A protein and the small-molecule ligand that binds it are described below.
Small molecule (SMILES): CC(=O)N[C@@H]1[C@@H](O)[C@H](O)[C@@H](CO)O[C@H]1O

Sequence of chain 25.B:
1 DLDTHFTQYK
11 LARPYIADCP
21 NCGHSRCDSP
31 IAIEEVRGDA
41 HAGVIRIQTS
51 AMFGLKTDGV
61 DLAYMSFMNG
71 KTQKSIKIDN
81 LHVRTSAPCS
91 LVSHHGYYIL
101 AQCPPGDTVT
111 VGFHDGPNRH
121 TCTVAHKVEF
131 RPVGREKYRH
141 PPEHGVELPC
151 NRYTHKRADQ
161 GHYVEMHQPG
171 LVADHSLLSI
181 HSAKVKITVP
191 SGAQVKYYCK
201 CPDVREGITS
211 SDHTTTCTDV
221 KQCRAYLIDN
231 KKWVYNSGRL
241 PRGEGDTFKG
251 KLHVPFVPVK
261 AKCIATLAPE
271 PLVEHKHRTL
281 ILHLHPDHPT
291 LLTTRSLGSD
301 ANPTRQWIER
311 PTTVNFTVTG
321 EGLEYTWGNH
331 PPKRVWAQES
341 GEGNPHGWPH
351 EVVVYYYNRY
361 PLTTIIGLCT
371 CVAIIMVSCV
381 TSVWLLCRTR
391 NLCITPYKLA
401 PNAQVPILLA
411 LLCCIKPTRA

Binding-site contacts:
Ligand atom C7 contacts residue ASN315 of chain 25.B at 3.3 Å.
Ligand atom O5 contacts residue VAL314 of chain 25.B at 3.8 Å.
Ligand atom C8 contacts residue ILE281 of chain 25.B at 4.5 Å (hydrophobic).
Ligand atom C1 contacts residue VAL314 of chain 25.B at 4.4 Å (hydrophobic).
Ligand atom C5 contacts residue ASN315 of chain 25.B at 3.7 Å.
Ligand atom C2 contacts residue ASN315 of chain 25.B at 2.5 Å.
Ligand atom C4 contacts residue ASN315 of chain 25.B at 4.3 Å.
Ligand atom O5 contacts residue ASN315 of chain 25.B at 2.4 Å (h-bond).
Ligand atom C6 contacts residue THR313 of chain 25.B at 4.5 Å.
Ligand atom N2 contacts residue ASN315 of chain 25.B at 2.8 Å (h-bond).
Ligand atom C8 contacts residue ASN315 of chain 25.B at 3.5 Å.
Ligand atom C1 contacts residue ASN315 of chain 25.B at 1.4 Å.
Ligand atom C6 contacts residue ASN315 of chain 25.B at 4.5 Å.
Ligand atom O5 contacts residue THR313 of chain 25.B at 4.3 Å.
Ligand atom O7 contacts residue ASN315 of chain 25.B at 4.2 Å.
Ligand atom C3 contacts residue ASN315 of chain 25.B at 3.8 Å.